Sequence of chain 1.B:
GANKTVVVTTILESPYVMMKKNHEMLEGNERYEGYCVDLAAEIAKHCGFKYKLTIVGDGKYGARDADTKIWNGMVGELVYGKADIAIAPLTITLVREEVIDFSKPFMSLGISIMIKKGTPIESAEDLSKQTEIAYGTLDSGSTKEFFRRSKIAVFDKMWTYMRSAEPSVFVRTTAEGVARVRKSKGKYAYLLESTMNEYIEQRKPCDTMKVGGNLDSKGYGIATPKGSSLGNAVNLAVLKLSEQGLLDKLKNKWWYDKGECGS

A small-molecule ligand and the protein it binds are described below.
Small molecule (SMILES): Cc1cc2c(cc1S(=O)(=O)N1CCN(C)CC1)S(=O)(=O)N[C@@H](C1CCCC1)C2

Sequence of chain 2.B:
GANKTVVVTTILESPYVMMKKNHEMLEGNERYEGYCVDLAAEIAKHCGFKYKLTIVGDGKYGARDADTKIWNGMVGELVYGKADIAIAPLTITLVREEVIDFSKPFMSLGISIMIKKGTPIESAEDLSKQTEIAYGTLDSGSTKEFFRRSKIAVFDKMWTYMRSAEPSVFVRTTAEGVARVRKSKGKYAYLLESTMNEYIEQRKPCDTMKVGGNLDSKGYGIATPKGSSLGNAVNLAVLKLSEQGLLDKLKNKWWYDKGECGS

Binding-site contacts:
Ligand atom C14 contacts residue LEU247 of chain 2.B at 3.8 Å (hydrophobic).
Ligand atom C16 contacts residue SER217 of chain 1.B at 3.9 Å.
Ligand atom C11 contacts residue PHE106 of chain 2.B at 3.9 Å (hydrophobic).
Ligand atom C15 contacts residue LYS251 of chain 2.B at 3.9 Å.
Ligand atom C2 contacts residue PRO105 of chain 2.B at 3.5 Å (hydrophobic).
Ligand atom N1 contacts residue PRO105 of chain 2.B at 2.8 Å (h-bond).
Ligand atom C17 contacts residue SER217 of chain 1.B at 3.2 Å.
Ligand atom C8 contacts residue PHE106 of chain 2.B at 3.9 Å (hydrophobic).
Ligand atom C9 contacts residue LEU247 of chain 2.B at 3.9 Å (hydrophobic).
Ligand atom S1 contacts residue PRO105 of chain 2.B at 3.8 Å.
Ligand atom O2 contacts residue PHE106 of chain 2.B at 3.9 Å.
Ligand atom N3 contacts residue SER217 of chain 1.B at 3.8 Å.
Ligand atom C13 contacts residue PHE106 of chain 2.B at 3.9 Å (hydrophobic).
Ligand atom C3 contacts residue LYS104 of chain 2.B at 3.8 Å.
Ligand atom C4 contacts residue LYS104 of chain 2.B at 3.9 Å.
Ligand atom S1 contacts residue SER108 of chain 2.B at 3.8 Å.
Ligand atom C5 contacts residue GLY219 of chain 1.B at 3.7 Å.
Ligand atom C12 contacts residue PHE106 of chain 2.B at 3.9 Å (hydrophobic).
Ligand atom O1 contacts residue SER108 of chain 2.B at 3.3 Å (h-bond).
Ligand atom C14 contacts residue ASP248 of chain 2.B at 3.6 Å.
Ligand atom C18 contacts residue SER217 of chain 1.B at 3.9 Å.
Ligand atom O3 contacts residue MET107 of chain 2.B at 3.6 Å.
Ligand atom C6 contacts residue PRO105 of chain 2.B at 3.8 Å (hydrophobic).
Ligand atom C10 contacts residue MET107 of chain 2.B at 3.6 Å (hydrophobic).
Ligand atom C7 contacts residue PHE106 of chain 2.B at 3.9 Å (hydrophobic).
Ligand atom O2 contacts residue PRO105 of chain 2.B at 3.3 Å.
Ligand atom C9 contacts residue SER217 of chain 1.B at 3.5 Å.
Ligand atom C10 contacts residue PHE106 of chain 2.B at 3.9 Å (hydrophobic).
Ligand atom O4 contacts residue MET107 of chain 2.B at 3.7 Å.
Ligand atom C12 contacts residue SER217 of chain 1.B at 3.9 Å.
Ligand atom O2 contacts residue MET107 of chain 2.B at 3.4 Å (h-bond).
Ligand atom C13 contacts residue SER217 of chain 1.B at 3.9 Å.
Ligand atom C13 contacts residue LEU247 of chain 2.B at 3.8 Å (hydrophobic).
Ligand atom O4 contacts residue LYS251 of chain 2.B at 3.5 Å.
Ligand atom C6 contacts residue SER217 of chain 1.B at 3.7 Å.
Ligand atom O3 contacts residue SER108 of chain 2.B at 2.9 Å (h-bond).
Ligand atom C8 contacts residue SER217 of chain 1.B at 3.8 Å.
Ligand atom C10 contacts residue SER108 of chain 2.B at 3.7 Å.
Ligand atom O2 contacts residue SER108 of chain 2.B at 3.5 Å (h-bond).
Ligand atom C3 contacts residue LEU239 of chain 2.B at 3.5 Å (hydrophobic).